Binding-site contacts:
Ligand atom CL contacts residue THR148 of chain 1.B at 4.0 Å.
Ligand atom C1 contacts residue TYR196 of chain 1.B at 3.1 Å (hydrophobic).
Ligand atom N2 contacts residue MET118 of chain 1.C at 3.7 Å.
Ligand atom O1 contacts residue ARG59 of chain 1.C at 3.5 Å (salt-bridge).
Ligand atom N2 contacts residue ARG59 of chain 1.C at 3.9 Å.
Ligand atom O1 contacts residue LYS38 of chain 1.C at 3.4 Å (salt-bridge).
Ligand atom CL contacts residue LEU116 of chain 1.C at 3.1 Å.
Ligand atom N5 contacts residue ARG59 of chain 1.C at 4.1 Å.
Ligand atom O1 contacts residue TYR189 of chain 1.B at 3.7 Å.
Ligand atom N contacts residue TRP147 of chain 1.B at 3.7 Å.
Ligand atom O1 contacts residue MET118 of chain 1.C at 3.7 Å.
Ligand atom S contacts residue ARG108 of chain 1.C at 4.1 Å.
Ligand atom N5 contacts residue TYR189 of chain 1.B at 3.3 Å.
Ligand atom N5 contacts residue MET118 of chain 1.C at 3.7 Å.
Ligand atom N contacts residue TYR196 of chain 1.B at 3.7 Å.
Ligand atom N4 contacts residue TRP147 of chain 1.B at 3.8 Å.
Ligand atom C5 contacts residue TRP147 of chain 1.B at 3.4 Å (hydrophobic).
Ligand atom S contacts residue TYR196 of chain 1.B at 4.0 Å.
Ligand atom C3 contacts residue TYR189 of chain 1.B at 3.2 Å (hydrophobic).
Ligand atom C contacts residue TYR189 of chain 1.B at 3.4 Å (hydrophobic).
Ligand atom C2 contacts residue TYR196 of chain 1.B at 3.9 Å (hydrophobic).
Ligand atom C2 contacts residue TRP147 of chain 1.B at 3.8 Å (hydrophobic).
Ligand atom CL contacts residue ARG108 of chain 1.C at 3.3 Å.
Ligand atom N2 contacts residue TYR189 of chain 1.B at 3.6 Å.
Ligand atom CL contacts residue ALA107 of chain 1.C at 3.7 Å.
Ligand atom CL contacts residue MET118 of chain 1.C at 4.1 Å.
Ligand atom N1 contacts residue TYR189 of chain 1.B at 3.1 Å.
Ligand atom C5 contacts residue MET118 of chain 1.C at 4.0 Å (hydrophobic).
Ligand atom N4 contacts residue MET118 of chain 1.C at 3.8 Å.
Ligand atom C4 contacts residue THR148 of chain 1.B at 4.1 Å.
Ligand atom S contacts residue LEU116 of chain 1.C at 3.7 Å.
Ligand atom C contacts residue MET118 of chain 1.C at 4.1 Å (hydrophobic).
Ligand atom C3 contacts residue TYR93 of chain 1.B at 3.6 Å (hydrophobic).
Ligand atom O2 contacts residue TRP57 of chain 1.C at 3.2 Å.
Ligand atom C3 contacts residue TRP147 of chain 1.B at 4.1 Å (hydrophobic).
Ligand atom CL contacts residue LEU106 of chain 1.C at 3.5 Å.
Ligand atom O1 contacts residue CYS191 of chain 1.B at 3.4 Å (h-bond).
Ligand atom O2 contacts residue TYR189 of chain 1.B at 3.2 Å.
Ligand atom O2 contacts residue MET118 of chain 1.C at 3.9 Å.
Ligand atom CL contacts residue TYR117 of chain 1.C at 4.0 Å.

This small molecule binds to this protein.
Small molecule (SMILES): CN/C(=N\[N+](=O)[O-])NCc1cnc(Cl)s1

Sequence of chain 1.C:
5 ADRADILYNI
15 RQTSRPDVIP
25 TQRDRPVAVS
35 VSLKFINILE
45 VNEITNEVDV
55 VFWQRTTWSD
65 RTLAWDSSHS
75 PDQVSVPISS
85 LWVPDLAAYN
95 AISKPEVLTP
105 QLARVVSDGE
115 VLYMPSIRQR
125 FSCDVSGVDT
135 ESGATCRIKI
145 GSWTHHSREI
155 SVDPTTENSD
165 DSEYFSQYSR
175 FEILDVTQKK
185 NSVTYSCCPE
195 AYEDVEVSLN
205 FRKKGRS

Sequence of chain 1.B:
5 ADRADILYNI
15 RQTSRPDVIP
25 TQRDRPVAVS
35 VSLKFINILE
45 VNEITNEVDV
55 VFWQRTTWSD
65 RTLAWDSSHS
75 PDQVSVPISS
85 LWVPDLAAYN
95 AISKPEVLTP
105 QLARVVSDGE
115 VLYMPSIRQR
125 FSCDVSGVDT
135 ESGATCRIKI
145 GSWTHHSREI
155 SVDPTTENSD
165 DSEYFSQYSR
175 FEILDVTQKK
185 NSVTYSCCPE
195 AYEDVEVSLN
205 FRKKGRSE